Sequence of chain 1.A:
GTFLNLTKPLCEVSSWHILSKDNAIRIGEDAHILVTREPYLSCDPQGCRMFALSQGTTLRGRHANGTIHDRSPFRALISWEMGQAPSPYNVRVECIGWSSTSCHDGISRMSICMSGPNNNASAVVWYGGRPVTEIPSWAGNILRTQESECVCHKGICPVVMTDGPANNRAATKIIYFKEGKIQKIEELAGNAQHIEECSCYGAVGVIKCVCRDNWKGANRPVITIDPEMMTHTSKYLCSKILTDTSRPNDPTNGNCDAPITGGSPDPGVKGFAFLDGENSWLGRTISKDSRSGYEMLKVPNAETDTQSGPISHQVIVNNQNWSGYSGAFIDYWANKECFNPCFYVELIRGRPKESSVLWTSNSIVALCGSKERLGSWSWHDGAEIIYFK

Binding-site contacts:
Ligand atom C5 contacts residue ASN67 of chain 1.A at 3.6 Å.
Ligand atom C7 contacts residue ASN67 of chain 1.A at 3.3 Å.
Ligand atom C3 contacts residue ASN67 of chain 1.A at 3.8 Å.
Ligand atom O5 contacts residue ASN67 of chain 1.A at 2.4 Å (h-bond).
Ligand atom C8 contacts residue LEU360 of chain 1.A at 3.6 Å (hydrophobic).
Ligand atom O7 contacts residue TYR389 of chain 4.A at 3.4 Å.
Ligand atom N2 contacts residue LEU360 of chain 1.A at 3.7 Å.
Ligand atom C2 contacts residue TYR389 of chain 4.A at 4.2 Å (hydrophobic).
Ligand atom C7 contacts residue LEU360 of chain 1.A at 3.8 Å (hydrophobic).
Ligand atom C1 contacts residue ASN67 of chain 1.A at 1.4 Å.
Ligand atom C1 contacts residue TYR389 of chain 4.A at 4.0 Å (hydrophobic).
Ligand atom C1 contacts residue LEU360 of chain 1.A at 4.4 Å (hydrophobic).
Ligand atom C4 contacts residue ASN67 of chain 1.A at 4.2 Å.
Ligand atom N2 contacts residue ASN67 of chain 1.A at 2.9 Å (h-bond).
Ligand atom C2 contacts residue ASN67 of chain 1.A at 2.4 Å.
Ligand atom O7 contacts residue ASN67 of chain 1.A at 3.2 Å (h-bond).
Ligand atom O5 contacts residue TYR389 of chain 4.A at 4.2 Å.

Sequence of chain 4.A:
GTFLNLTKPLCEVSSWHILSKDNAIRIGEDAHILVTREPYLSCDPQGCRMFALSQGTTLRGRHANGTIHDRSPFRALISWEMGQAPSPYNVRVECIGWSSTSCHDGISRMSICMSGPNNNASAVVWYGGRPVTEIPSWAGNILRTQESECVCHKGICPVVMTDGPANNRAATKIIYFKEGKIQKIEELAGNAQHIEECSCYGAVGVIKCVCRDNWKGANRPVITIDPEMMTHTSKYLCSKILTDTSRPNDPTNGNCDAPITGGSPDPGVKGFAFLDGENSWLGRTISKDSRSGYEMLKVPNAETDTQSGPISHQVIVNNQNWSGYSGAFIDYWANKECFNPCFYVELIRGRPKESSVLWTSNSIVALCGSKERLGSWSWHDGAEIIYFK

The protein below binds the small molecule below.
Small molecule (SMILES): CC(=O)N[C@H]1[C@H](O[C@H]2[C@H](O)[C@@H](NC(C)=O)CO[C@@H]2CO)O[C@H](CO)[C@@H](O[C@@H]2O[C@H](CO)[C@@H](O)[C@H](O)[C@@H]2O)[C@@H]1O